Binding-site contacts:
Ligand atom N19 contacts residue GLY231 of chain 1.A at 3.0 Å (h-bond).
Ligand atom C3 contacts residue ASP36 of chain 1.A at 3.3 Å.
Ligand atom N8 contacts residue ASP36 of chain 1.A at 2.7 Å (salt-bridge).
Ligand atom C22 contacts residue SER230 of chain 1.A at 3.2 Å.
Ligand atom C20 contacts residue SER14 of chain 1.A at 3.2 Å.
Ligand atom C10 contacts residue GLY231 of chain 1.A at 3.6 Å.
Ligand atom C10 contacts residue ASP229 of chain 1.A at 3.5 Å.
Ligand atom C4 contacts residue TYR75 of chain 1.A at 3.3 Å (hydrophobic).
Ligand atom C21 contacts residue GLY17 of chain 1.A at 3.6 Å.
Ligand atom C10 contacts residue THR232 of chain 1.A at 3.2 Å.
Ligand atom C20 contacts residue GLY17 of chain 1.A at 3.1 Å.
Ligand atom N9 contacts residue ASP36 of chain 1.A at 2.9 Å (salt-bridge).
Ligand atom C14 contacts residue GLY231 of chain 1.A at 3.6 Å.
Ligand atom C10 contacts residue EDO1 of chain 1.E at 3.5 Å.
Ligand atom O11 contacts residue EDO1 of chain 1.E at 3.3 Å (h-bond).
Ligand atom C13 contacts residue GLY231 of chain 1.A at 3.4 Å.
Ligand atom C20 contacts residue ARG16 of chain 1.A at 3.6 Å.
Ligand atom F28 contacts residue SER14 of chain 1.A at 3.2 Å.
Ligand atom C3 contacts residue ILE122 of chain 1.A at 3.7 Å (hydrophobic).
Ligand atom N9 contacts residue GLY231 of chain 1.A at 3.6 Å.
Ligand atom N23 contacts residue GLY231 of chain 1.A at 3.1 Å (h-bond).
Ligand atom N19 contacts residue LEU34 of chain 1.A at 3.5 Å.
Ligand atom C21 contacts residue SER14 of chain 1.A at 3.6 Å.
Ligand atom C26 contacts residue EDO1 of chain 1.E at 3.5 Å.
Ligand atom N19 contacts residue EDO1 of chain 1.E at 3.4 Å.
Ligand atom C2 contacts residue ASP36 of chain 1.A at 3.6 Å.
Ligand atom F18 contacts residue TYR75 of chain 1.A at 3.0 Å.
Ligand atom C25 contacts residue THR233 of chain 1.A at 3.6 Å.
Ligand atom C3 contacts residue TYR75 of chain 1.A at 3.4 Å (hydrophobic).
Ligand atom F18 contacts residue PHE112 of chain 1.A at 3.4 Å.
Ligand atom C21 contacts residue THR233 of chain 1.A at 3.6 Å.
Ligand atom O27 contacts residue TRP119 of chain 1.A at 3.6 Å.
Ligand atom C22 contacts residue GLY231 of chain 1.A at 3.6 Å.
Ligand atom C25 contacts residue ARG16 of chain 1.A at 3.6 Å.
Ligand atom N9 contacts residue ASP229 of chain 1.A at 2.8 Å (salt-bridge).
Ligand atom C20 contacts residue THR233 of chain 1.A at 3.3 Å.
Ligand atom C7 contacts residue ASP36 of chain 1.A at 3.6 Å.
Ligand atom F28 contacts residue ALA335 of chain 1.A at 3.0 Å.
Ligand atom C25 contacts residue GLY17 of chain 1.A at 3.6 Å.
Ligand atom C7 contacts residue GLY231 of chain 1.A at 3.7 Å.

Sequence of chain 1.A:
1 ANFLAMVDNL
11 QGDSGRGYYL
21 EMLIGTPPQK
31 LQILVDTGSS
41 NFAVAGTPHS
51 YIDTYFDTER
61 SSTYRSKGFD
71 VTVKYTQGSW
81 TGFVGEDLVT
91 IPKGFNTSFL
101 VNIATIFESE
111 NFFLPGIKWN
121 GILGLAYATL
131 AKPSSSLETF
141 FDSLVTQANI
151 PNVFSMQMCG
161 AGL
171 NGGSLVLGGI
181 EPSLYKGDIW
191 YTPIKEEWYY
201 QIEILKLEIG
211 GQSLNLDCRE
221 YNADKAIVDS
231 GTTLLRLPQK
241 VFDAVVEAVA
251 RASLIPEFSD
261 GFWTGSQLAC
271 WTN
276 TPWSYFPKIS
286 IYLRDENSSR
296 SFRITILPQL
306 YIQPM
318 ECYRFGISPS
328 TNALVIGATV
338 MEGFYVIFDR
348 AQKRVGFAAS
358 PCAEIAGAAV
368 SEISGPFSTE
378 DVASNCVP

This protein binds this small molecule.
Small molecule (SMILES): CN1C(N)=N[C@](C)(c2cc(NC(=O)c3ccc(F)cn3)ccc2F)CS1(=O)=O